Binding-site contacts:
Ligand atom C7 contacts residue ASN284 of chain 1.A at 3.6 Å.
Ligand atom C1 contacts residue ASN284 of chain 1.A at 3.7 Å.
Ligand atom N3 contacts residue THR378 of chain 1.A at 3.8 Å.
Ligand atom C5' contacts residue LEU136 of chain 1.A at 3.8 Å (hydrophobic).
Ligand atom O5' contacts residue HIS377 of chain 1.A at 3.7 Å.
Ligand atom O3' contacts residue SER674 of chain 1.A at 3.0 Å (h-bond).
Ligand atom O2' contacts residue TYR573 of chain 1.A at 3.0 Å (h-bond).
Ligand atom C3' contacts residue GLU672 of chain 1.A at 3.4 Å.
Ligand atom C6 contacts residue ASN284 of chain 1.A at 3.5 Å.
Ligand atom C9 contacts residue HIS341 of chain 1.A at 3.6 Å.
Ligand atom C12 contacts residue HIS341 of chain 1.A at 3.6 Å.
Ligand atom C14 contacts residue PHE285 of chain 1.A at 3.5 Å (hydrophobic).
Ligand atom O6' contacts residue ASN484 of chain 1.A at 2.9 Å (h-bond).
Ligand atom C2' contacts residue HIS377 of chain 1.A at 3.5 Å.
Ligand atom N5 contacts residue LEU136 of chain 1.A at 3.6 Å.
Ligand atom O3' contacts residue GLU672 of chain 1.A at 2.8 Å (salt-bridge).
Ligand atom C8 contacts residue HIS341 of chain 1.A at 3.6 Å.
Ligand atom N3 contacts residue HIS377 of chain 1.A at 3.6 Å.
Ligand atom C14 contacts residue ARG292 of chain 1.A at 3.7 Å.
Ligand atom N3 contacts residue ASN284 of chain 1.A at 3.6 Å.
Ligand atom O4' contacts residue ASN484 of chain 1.A at 3.5 Å (h-bond).
Ligand atom N2 contacts residue ASN284 of chain 1.A at 3.6 Å (h-bond).
Ligand atom C10 contacts residue ASN282 of chain 1.A at 3.6 Å.
Ligand atom O4' contacts residue SER674 of chain 1.A at 3.6 Å.
Ligand atom C1 contacts residue HIS377 of chain 1.A at 3.8 Å.
Ligand atom C6' contacts residue HIS377 of chain 1.A at 3.5 Å.
Ligand atom O3' contacts residue ALA673 of chain 1.A at 3.3 Å (h-bond).
Ligand atom C9 contacts residue ASN282 of chain 1.A at 3.7 Å.
Ligand atom C15 contacts residue ASN282 of chain 1.A at 3.6 Å.
Ligand atom O6' contacts residue HIS377 of chain 1.A at 2.6 Å (h-bond).
Ligand atom C10 contacts residue GLU88 of chain 1.A at 3.7 Å.
Ligand atom C13 contacts residue PHE285 of chain 1.A at 3.4 Å (hydrophobic).
Ligand atom C12 contacts residue ALA383 of chain 1.A at 3.5 Å (hydrophobic).
Ligand atom O4' contacts residue GLY675 of chain 1.A at 2.9 Å (h-bond).
Ligand atom N2 contacts residue HIS377 of chain 1.A at 2.7 Å (h-bond).
Ligand atom O2' contacts residue GLU672 of chain 1.A at 3.1 Å (salt-bridge).
Ligand atom C13 contacts residue HIS341 of chain 1.A at 3.8 Å.
Ligand atom O3' contacts residue GLY675 of chain 1.A at 3.1 Å (h-bond).
Ligand atom C6' contacts residue ASN484 of chain 1.A at 3.4 Å.
Ligand atom O2' contacts residue ASN284 of chain 1.A at 3.0 Å (h-bond).

The small molecule below binds the protein below.
Small molecule (SMILES): OC[C@H]1O[C@@H](c2nc(-c3ccc4ccccc4c3)n[nH]2)[C@H](O)[C@@H](O)[C@@H]1O

Sequence of chain 1.A:
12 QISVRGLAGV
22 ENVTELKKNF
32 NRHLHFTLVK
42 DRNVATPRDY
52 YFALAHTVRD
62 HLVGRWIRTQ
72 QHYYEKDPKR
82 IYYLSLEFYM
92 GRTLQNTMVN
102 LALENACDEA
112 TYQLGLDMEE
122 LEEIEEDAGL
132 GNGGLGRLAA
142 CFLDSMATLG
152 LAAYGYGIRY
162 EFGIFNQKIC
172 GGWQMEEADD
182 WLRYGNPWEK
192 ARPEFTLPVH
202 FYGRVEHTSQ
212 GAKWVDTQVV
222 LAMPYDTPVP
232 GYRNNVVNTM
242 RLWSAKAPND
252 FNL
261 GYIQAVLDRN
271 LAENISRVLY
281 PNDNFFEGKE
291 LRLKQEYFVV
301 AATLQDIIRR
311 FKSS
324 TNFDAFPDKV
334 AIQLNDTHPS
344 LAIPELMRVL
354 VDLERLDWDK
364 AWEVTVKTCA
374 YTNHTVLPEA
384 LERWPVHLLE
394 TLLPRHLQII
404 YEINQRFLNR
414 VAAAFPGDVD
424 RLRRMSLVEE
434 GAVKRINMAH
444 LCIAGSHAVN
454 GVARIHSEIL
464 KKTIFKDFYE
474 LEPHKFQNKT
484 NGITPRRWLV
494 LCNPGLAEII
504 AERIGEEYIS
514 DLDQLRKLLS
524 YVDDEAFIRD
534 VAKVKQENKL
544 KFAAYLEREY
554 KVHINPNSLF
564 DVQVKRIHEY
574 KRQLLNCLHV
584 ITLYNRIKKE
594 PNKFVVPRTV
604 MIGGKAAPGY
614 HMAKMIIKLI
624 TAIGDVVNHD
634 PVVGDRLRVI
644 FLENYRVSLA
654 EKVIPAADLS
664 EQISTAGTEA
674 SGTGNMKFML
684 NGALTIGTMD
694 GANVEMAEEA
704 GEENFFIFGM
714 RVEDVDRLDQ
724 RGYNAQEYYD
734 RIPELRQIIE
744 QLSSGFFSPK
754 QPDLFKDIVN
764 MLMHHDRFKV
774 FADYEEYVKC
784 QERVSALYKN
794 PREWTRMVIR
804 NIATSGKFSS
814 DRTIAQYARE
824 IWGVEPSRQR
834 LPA